This small molecule binds to this protein.
Small molecule (SMILES): CC(C)c1cccc(C(C)C)c1O

Binding-site contacts:
Ligand atom O1 contacts residue THR255 of chain 1.D at 4.1 Å.
Ligand atom C10 contacts residue ILE202 of chain 1.D at 4.1 Å (hydrophobic).
Ligand atom O1 contacts residue TYR197 of chain 1.D at 3.9 Å.
Ligand atom C10 contacts residue TYR254 of chain 1.D at 3.8 Å (hydrophobic).
Ligand atom C10 contacts residue THR255 of chain 1.D at 3.8 Å.
Ligand atom C4 contacts residue MET205 of chain 1.D at 3.9 Å (hydrophobic).
Ligand atom C10 contacts residue ILE258 of chain 1.D at 3.9 Å (hydrophobic).
Ligand atom C7 contacts residue PRO120 of chain 1.D at 3.8 Å (hydrophobic).
Ligand atom C8 contacts residue TYR197 of chain 1.D at 4.1 Å (hydrophobic).
Ligand atom C1 contacts residue THR255 of chain 1.D at 3.4 Å.
Ligand atom C5 contacts residue ILE258 of chain 1.D at 3.7 Å (hydrophobic).
Ligand atom C4 contacts residue ILE201 of chain 1.D at 4.0 Å (hydrophobic).
Ligand atom C7 contacts residue THR255 of chain 1.D at 3.8 Å.
Ligand atom C9 contacts residue TYR197 of chain 1.D at 2.7 Å (hydrophobic).
Ligand atom C11 contacts residue ILE258 of chain 1.D at 3.6 Å (hydrophobic).
Ligand atom C1 contacts residue ILE202 of chain 1.D at 3.7 Å (hydrophobic).
Ligand atom C8 contacts residue THR255 of chain 1.D at 3.7 Å.
Ligand atom C3 contacts residue THR255 of chain 1.D at 3.5 Å.
Ligand atom C11 contacts residue PLC1 of chain 1.JA at 3.3 Å.
Ligand atom C2 contacts residue THR255 of chain 1.D at 3.4 Å.
Ligand atom O1 contacts residue ILE202 of chain 1.D at 3.2 Å.
Ligand atom C9 contacts residue ILE201 of chain 1.D at 3.3 Å (hydrophobic).
Ligand atom C8 contacts residue VAL242 of chain 1.D at 3.2 Å (hydrophobic).
Ligand atom C11 contacts residue ILE202 of chain 1.D at 3.9 Å (hydrophobic).
Ligand atom C3 contacts residue VAL242 of chain 1.D at 3.9 Å (hydrophobic).
Ligand atom C11 contacts residue TYR254 of chain 1.D at 3.8 Å (hydrophobic).
Ligand atom C12 contacts residue TYR254 of chain 1.D at 3.1 Å (hydrophobic).
Ligand atom C5 contacts residue THR255 of chain 1.D at 4.0 Å.
Ligand atom C8 contacts residue TYR119 of chain 1.D at 3.5 Å (hydrophobic).
Ligand atom O1 contacts residue PRO120 of chain 1.D at 2.9 Å.
Ligand atom C1 contacts residue PRO120 of chain 1.D at 3.8 Å (hydrophobic).
Ligand atom C2 contacts residue ILE201 of chain 1.D at 3.7 Å (hydrophobic).
Ligand atom C3 contacts residue ILE201 of chain 1.D at 3.4 Å (hydrophobic).
Ligand atom C7 contacts residue TYR197 of chain 1.D at 3.4 Å (hydrophobic).
Ligand atom C12 contacts residue ILE258 of chain 1.D at 3.2 Å (hydrophobic).
Ligand atom C7 contacts residue ILE201 of chain 1.D at 4.0 Å (hydrophobic).
Ligand atom C12 contacts residue THR255 of chain 1.D at 3.2 Å.
Ligand atom C4 contacts residue THR255 of chain 1.D at 3.9 Å.
Ligand atom C6 contacts residue ILE202 of chain 1.D at 3.6 Å (hydrophobic).
Ligand atom C6 contacts residue THR255 of chain 1.D at 3.6 Å.

Sequence of chain 1.D:
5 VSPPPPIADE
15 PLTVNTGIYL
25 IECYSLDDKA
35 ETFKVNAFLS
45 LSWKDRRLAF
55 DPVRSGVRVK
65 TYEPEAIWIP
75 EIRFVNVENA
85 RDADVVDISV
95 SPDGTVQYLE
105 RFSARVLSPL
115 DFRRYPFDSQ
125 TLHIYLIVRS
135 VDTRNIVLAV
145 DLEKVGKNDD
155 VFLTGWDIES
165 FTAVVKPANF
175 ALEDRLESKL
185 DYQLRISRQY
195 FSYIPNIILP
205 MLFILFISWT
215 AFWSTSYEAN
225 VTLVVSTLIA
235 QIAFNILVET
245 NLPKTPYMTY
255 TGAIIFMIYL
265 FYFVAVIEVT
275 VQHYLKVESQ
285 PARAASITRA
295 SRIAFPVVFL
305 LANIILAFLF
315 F